A protein and the small-molecule ligand that binds it are described below.
Small molecule (SMILES): O=P(O)(O)OC[C@H]1O[C@@H](O)[C@H](O)[C@@H](O)[C@@H]1O

Sequence of chain 1.A:
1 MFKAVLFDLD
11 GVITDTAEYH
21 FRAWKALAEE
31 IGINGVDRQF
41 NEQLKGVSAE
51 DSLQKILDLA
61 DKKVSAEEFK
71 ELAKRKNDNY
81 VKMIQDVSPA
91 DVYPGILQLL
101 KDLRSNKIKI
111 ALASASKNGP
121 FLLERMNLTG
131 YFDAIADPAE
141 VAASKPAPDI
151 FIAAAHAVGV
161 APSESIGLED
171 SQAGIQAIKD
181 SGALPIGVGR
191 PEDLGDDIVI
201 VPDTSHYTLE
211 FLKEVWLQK

Binding-site contacts:
Ligand atom O1 contacts residue SER114 of chain 1.A at 3.8 Å.
Ligand atom C1 contacts residue ASP10 of chain 1.A at 3.3 Å.
Ligand atom C3 contacts residue VAL47 of chain 1.A at 3.5 Å (hydrophobic).
Ligand atom O5 contacts residue SER116 of chain 1.A at 3.5 Å.
Ligand atom C2 contacts residue ASP10 of chain 1.A at 3.4 Å.
Ligand atom O3P contacts residue LYS117 of chain 1.A at 3.8 Å.
Ligand atom O2 contacts residue ALF1 of chain 1.B at 2.8 Å.
Ligand atom C6 contacts residue SER116 of chain 1.A at 3.7 Å.
Ligand atom C5 contacts residue VAL47 of chain 1.A at 3.3 Å (hydrophobic).
Ligand atom P contacts residue SER116 of chain 1.A at 3.5 Å.
Ligand atom C3 contacts residue GLY46 of chain 1.A at 3.8 Å.
Ligand atom O1P contacts residue ALA115 of chain 1.A at 3.8 Å.
Ligand atom O4 contacts residue VAL47 of chain 1.A at 2.7 Å (h-bond).
Ligand atom O3P contacts residue ASN118 of chain 1.A at 2.9 Å (h-bond).
Ligand atom O5 contacts residue ASP10 of chain 1.A at 3.5 Å (salt-bridge).
Ligand atom O3 contacts residue LEU44 of chain 1.A at 3.8 Å.
Ligand atom O2 contacts residue GLY46 of chain 1.A at 2.9 Å (h-bond).
Ligand atom O2P contacts residue ALA49 of chain 1.A at 3.6 Å.
Ligand atom O6 contacts residue HIS20 of chain 1.A at 3.5 Å.
Ligand atom C6 contacts residue ALA115 of chain 1.A at 3.7 Å (hydrophobic).
Ligand atom O1 contacts residue ASP10 of chain 1.A at 2.6 Å (salt-bridge).
Ligand atom O2 contacts residue MG1 of chain 1.H at 3.8 Å.
Ligand atom O2P contacts residue LYS117 of chain 1.A at 3.5 Å (salt-bridge).
Ligand atom O6 contacts residue SER116 of chain 1.A at 3.4 Å.
Ligand atom O2 contacts residue LYS45 of chain 1.A at 3.9 Å.
Ligand atom P contacts residue LYS117 of chain 1.A at 3.6 Å.
Ligand atom O3 contacts residue HIS20 of chain 1.A at 3.8 Å.
Ligand atom O1P contacts residue LYS117 of chain 1.A at 2.8 Å (salt-bridge).
Ligand atom O1 contacts residue ALF1 of chain 1.B at 2.0 Å.
Ligand atom C1 contacts residue ALF1 of chain 1.B at 3.1 Å.
Ligand atom C2 contacts residue ALF1 of chain 1.B at 3.5 Å.
Ligand atom O3P contacts residue HIS20 of chain 1.A at 3.6 Å.
Ligand atom O1P contacts residue SER116 of chain 1.A at 3.5 Å.
Ligand atom C4 contacts residue VAL47 of chain 1.A at 3.3 Å (hydrophobic).
Ligand atom O4 contacts residue SER52 of chain 1.A at 3.5 Å (h-bond).
Ligand atom O2P contacts residue LYS76 of chain 1.A at 3.8 Å.
Ligand atom O5 contacts residue ALA115 of chain 1.A at 3.9 Å.
Ligand atom O1 contacts residue ASP8 of chain 1.A at 3.9 Å.
Ligand atom C2 contacts residue GLY46 of chain 1.A at 3.8 Å.
Ligand atom O3P contacts residue SER116 of chain 1.A at 2.6 Å (h-bond).